Sequence of chain 1.F:
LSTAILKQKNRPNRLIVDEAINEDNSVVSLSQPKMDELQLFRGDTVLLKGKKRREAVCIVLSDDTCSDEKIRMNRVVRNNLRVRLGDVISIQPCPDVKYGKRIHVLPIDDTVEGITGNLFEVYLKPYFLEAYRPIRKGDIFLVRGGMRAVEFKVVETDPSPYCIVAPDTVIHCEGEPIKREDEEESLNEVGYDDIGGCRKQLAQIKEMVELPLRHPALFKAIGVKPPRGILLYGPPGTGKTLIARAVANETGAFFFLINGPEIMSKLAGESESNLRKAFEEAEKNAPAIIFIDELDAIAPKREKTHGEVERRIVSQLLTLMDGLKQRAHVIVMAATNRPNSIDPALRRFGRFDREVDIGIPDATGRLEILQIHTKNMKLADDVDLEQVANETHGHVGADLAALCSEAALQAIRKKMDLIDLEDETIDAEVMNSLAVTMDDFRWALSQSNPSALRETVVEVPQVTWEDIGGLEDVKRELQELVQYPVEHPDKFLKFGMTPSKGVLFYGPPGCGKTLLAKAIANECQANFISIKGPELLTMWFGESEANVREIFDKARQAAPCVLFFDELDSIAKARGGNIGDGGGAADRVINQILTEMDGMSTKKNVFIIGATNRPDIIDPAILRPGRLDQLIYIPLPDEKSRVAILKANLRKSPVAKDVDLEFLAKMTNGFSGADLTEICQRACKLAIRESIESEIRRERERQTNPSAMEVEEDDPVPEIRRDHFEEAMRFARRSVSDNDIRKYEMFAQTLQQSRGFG

Binding-site contacts:
Ligand atom N7 contacts residue GLY408 of chain 1.F at 3.9 Å.
Ligand atom N1 contacts residue ILE206 of chain 1.F at 3.9 Å.
Ligand atom O2B contacts residue THR252 of chain 1.F at 3.7 Å.
Ligand atom N1 contacts residue GLY207 of chain 1.F at 3.3 Å (h-bond).
Ligand atom O3B contacts residue LYS251 of chain 1.F at 3.8 Å.
Ligand atom PB contacts residue LYS251 of chain 1.F at 3.8 Å.
Ligand atom O2' contacts residue HIS384 of chain 1.F at 3.2 Å (h-bond).
Ligand atom N1 contacts residue ASP205 of chain 1.F at 3.7 Å.
Ligand atom O3G contacts residue ASN348 of chain 1.F at 3.4 Å (h-bond).
Ligand atom O1B contacts residue MG1 of chain 1.BA at 2.3 Å.
Ligand atom C4 contacts residue LEU253 of chain 1.F at 3.7 Å (hydrophobic).
Ligand atom C8 contacts residue GLY408 of chain 1.F at 3.7 Å.
Ligand atom C2 contacts residue LEU253 of chain 1.F at 3.9 Å (hydrophobic).
Ligand atom N3 contacts residue LEU253 of chain 1.F at 3.7 Å.
Ligand atom O2G contacts residue THR252 of chain 1.F at 4.0 Å.
Ligand atom O3A contacts residue GLY248 of chain 1.F at 3.7 Å.
Ligand atom C8 contacts residue GLY248 of chain 1.F at 3.7 Å.
Ligand atom O2B contacts residue LYS251 of chain 1.F at 2.5 Å (salt-bridge).
Ligand atom C5 contacts residue LEU253 of chain 1.F at 4.0 Å (hydrophobic).
Ligand atom O2B contacts residue GLY250 of chain 1.F at 3.1 Å (h-bond).
Ligand atom N7 contacts residue GLY250 of chain 1.F at 3.6 Å.
Ligand atom O2G contacts residue MG1 of chain 1.BA at 2.1 Å.
Ligand atom O4' contacts residue ALA409 of chain 1.F at 3.7 Å.
Ligand atom O2A contacts residue GLY250 of chain 1.F at 3.5 Å.
Ligand atom O2A contacts residue LEU253 of chain 1.F at 3.5 Å (h-bond).
Ligand atom O3B contacts residue GLY248 of chain 1.F at 3.2 Å (h-bond).
Ligand atom O1B contacts residue THR252 of chain 1.F at 3.0 Å (h-bond).
Ligand atom O2A contacts residue THR252 of chain 1.F at 3.7 Å.
Ligand atom N3 contacts residue HIS384 of chain 1.F at 3.3 Å.
Ligand atom N7 contacts residue THR249 of chain 1.F at 3.7 Å.
Ligand atom C6 contacts residue GLY207 of chain 1.F at 3.8 Å.
Ligand atom C2 contacts residue ASP205 of chain 1.F at 3.4 Å.
Ligand atom O3A contacts residue GLY250 of chain 1.F at 3.5 Å (h-bond).
Ligand atom C8 contacts residue GLY250 of chain 1.F at 3.8 Å.
Ligand atom PB contacts residue MG1 of chain 1.BA at 3.6 Å.
Ligand atom O2A contacts residue LYS251 of chain 1.F at 3.7 Å.
Ligand atom S1G contacts residue ARG359 of chain 1.A at 3.9 Å.
Ligand atom PG contacts residue MG1 of chain 1.BA at 3.6 Å.
Ligand atom N6 contacts residue GLY207 of chain 1.F at 2.9 Å (h-bond).
Ligand atom O3G contacts residue LYS251 of chain 1.F at 3.8 Å.

Sequence of chain 1.A:
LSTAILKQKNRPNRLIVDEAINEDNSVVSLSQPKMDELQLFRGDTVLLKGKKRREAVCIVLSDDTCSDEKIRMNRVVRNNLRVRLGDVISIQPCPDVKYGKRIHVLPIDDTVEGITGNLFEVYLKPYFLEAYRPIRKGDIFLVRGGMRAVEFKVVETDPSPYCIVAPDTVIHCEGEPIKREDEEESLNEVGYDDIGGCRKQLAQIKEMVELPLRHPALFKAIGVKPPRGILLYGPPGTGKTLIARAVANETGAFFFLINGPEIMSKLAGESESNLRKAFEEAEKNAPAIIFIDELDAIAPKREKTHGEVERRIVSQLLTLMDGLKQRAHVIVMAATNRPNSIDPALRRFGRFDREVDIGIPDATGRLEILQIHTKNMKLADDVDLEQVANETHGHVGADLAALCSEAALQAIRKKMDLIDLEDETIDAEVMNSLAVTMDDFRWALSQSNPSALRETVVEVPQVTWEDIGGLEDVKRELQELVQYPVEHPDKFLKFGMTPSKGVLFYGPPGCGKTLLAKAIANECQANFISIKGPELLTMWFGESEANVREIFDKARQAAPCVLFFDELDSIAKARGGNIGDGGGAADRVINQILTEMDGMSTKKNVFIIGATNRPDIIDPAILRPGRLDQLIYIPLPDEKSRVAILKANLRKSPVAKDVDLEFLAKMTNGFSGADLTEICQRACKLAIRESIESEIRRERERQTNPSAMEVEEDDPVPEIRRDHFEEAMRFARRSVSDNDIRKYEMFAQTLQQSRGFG

The small molecule below binds the protein below.
Small molecule (SMILES): Nc1ncnc2c1ncn2[C@@H]1O[C@H](COP(=O)(O)OP(=O)(O)OP(O)(O)=S)[C@@H](O)[C@H]1O